Binding-site contacts:
Ligand atom O6 contacts residue ASN132 of chain 1.E at 3.2 Å (h-bond).
Ligand atom O2 contacts residue LYS187 of chain 1.F at 3.0 Å (salt-bridge).
Ligand atom O7 contacts residue LYS350 of chain 1.F at 3.2 Å (salt-bridge).
Ligand atom O3 contacts residue HIS308 of chain 1.F at 3.1 Å (h-bond).
Ligand atom O5P contacts residue SER389 of chain 1.F at 3.1 Å (h-bond).
Ligand atom O1P contacts residue THR74 of chain 1.E at 2.7 Å (h-bond).
Ligand atom O6 contacts residue LYS189 of chain 1.F at 3.6 Å.
Ligand atom O3 contacts residue ASN132 of chain 1.E at 3.2 Å (h-bond).
Ligand atom O2 contacts residue MG1 of chain 1.R at 2.4 Å.
Ligand atom O4 contacts residue GLY390 of chain 1.F at 3.1 Å.
Ligand atom O7 contacts residue GLU69 of chain 1.E at 3.4 Å (salt-bridge).
Ligand atom C3 contacts residue KCX212 of chain 1.F at 3.3 Å.
Ligand atom C contacts residue MG1 of chain 1.R at 2.8 Å.
Ligand atom C contacts residue ASN132 of chain 1.E at 3.4 Å.
Ligand atom O1P contacts residue GLY415 of chain 1.F at 3.1 Å (h-bond).
Ligand atom O4P contacts residue ARG309 of chain 1.F at 3.1 Å (salt-bridge).
Ligand atom O3P contacts residue GLY391 of chain 1.F at 2.8 Å (h-bond).
Ligand atom O3 contacts residue KCX212 of chain 1.F at 2.9 Å (h-bond).
Ligand atom O3P contacts residue LYS350 of chain 1.F at 2.8 Å (salt-bridge).
Ligand atom O4 contacts residue SER389 of chain 1.F at 3.2 Å (h-bond).
Ligand atom O6 contacts residue MG1 of chain 1.R at 2.0 Å.
Ligand atom C3 contacts residue MG1 of chain 1.R at 3.1 Å.
Ligand atom O6P contacts residue ARG309 of chain 1.F at 3.0 Å (salt-bridge).
Ligand atom C3 contacts residue SER389 of chain 1.F at 3.4 Å.
Ligand atom O1P contacts residue LYS187 of chain 1.F at 3.0 Å.
Ligand atom O6 contacts residue ASP214 of chain 1.F at 3.0 Å (salt-bridge).
Ligand atom O2 contacts residue KCX212 of chain 1.F at 3.2 Å (h-bond).
Ligand atom C2 contacts residue LYS187 of chain 1.F at 3.5 Å.
Ligand atom O6 contacts residue GLU215 of chain 1.F at 3.2 Å (salt-bridge).
Ligand atom C2 contacts residue MG1 of chain 1.R at 3.0 Å.
Ligand atom O3P contacts residue THR74 of chain 1.E at 3.4 Å (h-bond).
Ligand atom O3 contacts residue MG1 of chain 1.R at 2.2 Å.
Ligand atom C contacts residue LYS187 of chain 1.F at 3.2 Å.
Ligand atom O7 contacts residue ASN132 of chain 1.E at 3.5 Å (h-bond).
Ligand atom O2P contacts residue GLY414 of chain 1.F at 2.8 Å (h-bond).
Ligand atom O3 contacts residue GLU215 of chain 1.F at 3.0 Å (salt-bridge).
Ligand atom O6 contacts residue LYS187 of chain 1.F at 3.2 Å (salt-bridge).
Ligand atom O2 contacts residue ILE185 of chain 1.F at 3.1 Å.
Ligand atom O5P contacts residue HIS342 of chain 1.F at 2.6 Å (h-bond).
Ligand atom O1 contacts residue LYS187 of chain 1.F at 3.0 Å (salt-bridge).

Sequence of chain 1.E:
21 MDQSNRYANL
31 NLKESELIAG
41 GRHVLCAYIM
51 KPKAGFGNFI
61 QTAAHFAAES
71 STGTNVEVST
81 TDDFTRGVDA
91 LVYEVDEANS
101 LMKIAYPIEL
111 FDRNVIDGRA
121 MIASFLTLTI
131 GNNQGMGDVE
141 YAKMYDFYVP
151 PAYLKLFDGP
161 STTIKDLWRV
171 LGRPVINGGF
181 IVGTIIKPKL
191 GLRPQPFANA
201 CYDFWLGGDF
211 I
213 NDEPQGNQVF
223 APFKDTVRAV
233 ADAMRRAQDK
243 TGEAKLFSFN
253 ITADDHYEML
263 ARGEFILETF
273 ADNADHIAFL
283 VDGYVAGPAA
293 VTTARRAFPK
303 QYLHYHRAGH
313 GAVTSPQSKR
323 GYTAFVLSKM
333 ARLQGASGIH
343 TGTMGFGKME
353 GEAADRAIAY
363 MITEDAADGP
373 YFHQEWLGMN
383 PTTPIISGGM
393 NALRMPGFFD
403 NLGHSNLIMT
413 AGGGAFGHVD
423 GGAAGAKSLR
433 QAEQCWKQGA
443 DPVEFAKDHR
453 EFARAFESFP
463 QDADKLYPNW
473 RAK

A small-molecule ligand and the protein it binds are described below.
Small molecule (SMILES): O=C(O)[C@@](O)(COP(=O)(O)O)[C@H](O)[C@H](O)COP(=O)(O)O

Sequence of chain 1.F:
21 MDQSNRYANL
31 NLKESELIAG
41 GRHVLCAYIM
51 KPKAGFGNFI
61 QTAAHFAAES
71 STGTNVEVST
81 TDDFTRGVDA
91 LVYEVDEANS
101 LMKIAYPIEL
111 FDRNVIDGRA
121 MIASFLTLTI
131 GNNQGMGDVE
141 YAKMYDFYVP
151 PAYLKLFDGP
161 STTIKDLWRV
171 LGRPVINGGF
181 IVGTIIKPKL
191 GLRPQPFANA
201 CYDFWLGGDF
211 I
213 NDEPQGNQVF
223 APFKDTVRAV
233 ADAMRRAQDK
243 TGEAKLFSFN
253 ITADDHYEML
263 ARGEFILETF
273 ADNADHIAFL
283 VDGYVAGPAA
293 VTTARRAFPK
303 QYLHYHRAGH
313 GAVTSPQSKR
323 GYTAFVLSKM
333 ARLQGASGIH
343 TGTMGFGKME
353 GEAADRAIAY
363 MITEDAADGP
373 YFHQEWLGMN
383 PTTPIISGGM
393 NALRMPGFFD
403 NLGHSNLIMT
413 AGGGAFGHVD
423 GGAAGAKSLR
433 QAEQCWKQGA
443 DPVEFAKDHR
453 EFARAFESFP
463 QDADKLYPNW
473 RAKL